Binding-site contacts:
Ligand atom S01 contacts residue TRP92 of chain 2.A at 3.7 Å.
Ligand atom O11 contacts residue OL51 of chain 4.B at 2.4 Å.
Ligand atom C44 contacts residue TYR112 of chain 2.A at 3.5 Å (hydrophobic).
Ligand atom C13 contacts residue ASP128 of chain 2.A at 3.8 Å.
Ligand atom N02 contacts residue SER45 of chain 2.A at 3.0 Å (h-bond).
Ligand atom C05 contacts residue TRP79 of chain 2.A at 3.5 Å (hydrophobic).
Ligand atom C11 contacts residue TRP108 of chain 2.A at 3.7 Å (hydrophobic).
Ligand atom C12 contacts residue VAL47 of chain 2.A at 3.7 Å (hydrophobic).
Ligand atom C43 contacts residue SER122 of chain 2.A at 3.6 Å.
Ligand atom C08 contacts residue SER45 of chain 2.A at 3.5 Å.
Ligand atom C33 contacts residue ASN49 of chain 2.A at 3.7 Å.
Ligand atom N01 contacts residue SER88 of chain 2.A at 3.0 Å (h-bond).
Ligand atom O01 contacts residue ASN49 of chain 2.A at 2.8 Å (h-bond).
Ligand atom C13 contacts residue SER27 of chain 2.A at 3.7 Å.
Ligand atom C10 contacts residue TRP108 of chain 2.A at 3.4 Å (hydrophobic).
Ligand atom C13 contacts residue LEU25 of chain 2.A at 3.6 Å (hydrophobic).
Ligand atom C09 contacts residue TRP120 of chain 4.A at 3.7 Å (hydrophobic).
Ligand atom C12 contacts residue TRP120 of chain 4.A at 3.7 Å (hydrophobic).
Ligand atom C16 contacts residue OL51 of chain 4.B at 2.8 Å.
Ligand atom N03 contacts residue ASP128 of chain 2.A at 2.8 Å (salt-bridge).
Ligand atom O01 contacts residue GLY48 of chain 2.A at 3.6 Å.
Ligand atom C17 contacts residue OL51 of chain 4.B at 2.4 Å.
Ligand atom S01 contacts residue THR90 of chain 2.A at 3.3 Å (h-bond).
Ligand atom S01 contacts residue TRP79 of chain 2.A at 3.6 Å.
Ligand atom C02 contacts residue SER88 of chain 2.A at 3.6 Å.
Ligand atom C07 contacts residue TRP79 of chain 2.A at 3.7 Å (hydrophobic).
Ligand atom O04 contacts residue SER27 of chain 2.A at 2.7 Å (h-bond).
Ligand atom C37 contacts residue ALA86 of chain 2.A at 3.8 Å (hydrophobic).
Ligand atom C41 contacts residue ALA121 of chain 2.A at 3.6 Å (hydrophobic).
Ligand atom O04 contacts residue ASN23 of chain 2.A at 3.0 Å (h-bond).
Ligand atom O09 contacts residue TYR112 of chain 2.A at 3.1 Å (h-bond).
Ligand atom C07 contacts residue LEU110 of chain 2.A at 3.8 Å (hydrophobic).
Ligand atom C43 contacts residue TYR112 of chain 2.A at 3.3 Å (hydrophobic).
Ligand atom C13 contacts residue TYR43 of chain 2.A at 3.5 Å (hydrophobic).
Ligand atom O04 contacts residue TYR43 of chain 2.A at 2.7 Å (h-bond).
Ligand atom N02 contacts residue VAL47 of chain 2.A at 3.5 Å.
Ligand atom C42 contacts residue ALA121 of chain 2.A at 3.0 Å (hydrophobic).
Ligand atom C05 contacts residue ASN49 of chain 2.A at 3.5 Å.
Ligand atom C01 contacts residue ASN49 of chain 2.A at 3.6 Å.
Ligand atom C06 contacts residue TRP79 of chain 2.A at 3.7 Å (hydrophobic).

A protein and the small-molecule ligand that binds it are described below.
Small molecule (SMILES): CC1O[Co]23([O])<-O4[Co]5(<-n6ccccc6)(<-O6[Co]7([O])(<-n8ccccc8)(<-O25)OC(CCNC(=O)CCCC[C@@H]2SC[C@@H]5NC(=O)N[C@@H]52)O[Co]46([O])(<-n2ccccc2)<-O37)O1

Sequence of chain 2.A:
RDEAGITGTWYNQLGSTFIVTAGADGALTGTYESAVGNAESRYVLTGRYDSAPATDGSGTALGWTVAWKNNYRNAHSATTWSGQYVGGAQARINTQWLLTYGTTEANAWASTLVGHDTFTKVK

Sequence of chain 4.A:
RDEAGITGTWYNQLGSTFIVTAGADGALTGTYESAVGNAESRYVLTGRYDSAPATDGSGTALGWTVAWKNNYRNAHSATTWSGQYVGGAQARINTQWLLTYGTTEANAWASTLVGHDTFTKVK